This protein binds this small molecule.
Small molecule (SMILES): OC[C@@H]1[C@@H](O)[C@H](O)[C@H](O)c2nccn21

Binding-site contacts:
Ligand atom N1 contacts residue GLU151 of chain 1.A at 2.5 Å (salt-bridge).
Ligand atom C3 contacts residue BMA1 of chain 1.C at 2.5 Å.
Ligand atom C2 contacts residue BMA1 of chain 1.C at 3.6 Å.
Ligand atom N10 contacts residue TYR203 of chain 1.A at 3.5 Å (h-bond).
Ligand atom C3 contacts residue TRP281 of chain 1.A at 3.4 Å (hydrophobic).
Ligand atom O2 contacts residue ARG104 of chain 1.A at 2.8 Å (salt-bridge).
Ligand atom C4 contacts residue BMA1 of chain 1.C at 1.4 Å.
Ligand atom N10 contacts residue GLU231 of chain 1.A at 3.5 Å (salt-bridge).
Ligand atom O3 contacts residue ARG104 of chain 1.A at 3.0 Å (salt-bridge).
Ligand atom C6 contacts residue BMA1 of chain 1.C at 2.8 Å.
Ligand atom C3 contacts residue PHE20 of chain 1.A at 3.8 Å (hydrophobic).
Ligand atom O2 contacts residue TRP281 of chain 1.A at 4.0 Å.
Ligand atom C8 contacts residue TYR203 of chain 1.A at 3.3 Å (hydrophobic).
Ligand atom O2 contacts residue GLU151 of chain 1.A at 3.7 Å.
Ligand atom O6 contacts residue BMA1 of chain 1.C at 3.5 Å (h-bond).
Ligand atom O3 contacts residue PHE20 of chain 1.A at 3.9 Å.
Ligand atom C5 contacts residue TRP281 of chain 1.A at 3.3 Å (hydrophobic).
Ligand atom C7 contacts residue GLU231 of chain 1.A at 3.9 Å.
Ligand atom O6 contacts residue TYR299 of chain 1.A at 3.1 Å (h-bond).
Ligand atom N1 contacts residue GLU231 of chain 1.A at 3.1 Å (salt-bridge).
Ligand atom C8 contacts residue TRP245 of chain 1.A at 3.4 Å (hydrophobic).
Ligand atom O6 contacts residue TRP245 of chain 1.A at 2.7 Å (h-bond).
Ligand atom C2 contacts residue TRP281 of chain 1.A at 3.6 Å (hydrophobic).
Ligand atom C4 contacts residue TRP281 of chain 1.A at 3.6 Å (hydrophobic).
Ligand atom C6 contacts residue TYR299 of chain 1.A at 3.1 Å (hydrophobic).
Ligand atom C1 contacts residue GLU231 of chain 1.A at 2.8 Å.
Ligand atom C6 contacts residue TRP281 of chain 1.A at 3.6 Å (hydrophobic).
Ligand atom N1 contacts residue TYR203 of chain 1.A at 3.6 Å.
Ligand atom C1 contacts residue TYR203 of chain 1.A at 3.8 Å (hydrophobic).
Ligand atom C7 contacts residue GLU151 of chain 1.A at 3.4 Å.
Ligand atom C6 contacts residue TRP245 of chain 1.A at 3.7 Å (hydrophobic).
Ligand atom C5 contacts residue TYR203 of chain 1.A at 3.7 Å (hydrophobic).
Ligand atom O2 contacts residue GLU231 of chain 1.A at 2.7 Å (salt-bridge).
Ligand atom C1 contacts residue GLU151 of chain 1.A at 3.6 Å.
Ligand atom C7 contacts residue TYR203 of chain 1.A at 3.2 Å (hydrophobic).
Ligand atom O3 contacts residue BMA1 of chain 1.C at 3.1 Å (h-bond).
Ligand atom O6 contacts residue TYR247 of chain 1.A at 3.2 Å.
Ligand atom N10 contacts residue BMA1 of chain 1.C at 3.6 Å (h-bond).
Ligand atom C5 contacts residue BMA1 of chain 1.C at 2.3 Å.
Ligand atom C2 contacts residue GLU231 of chain 1.A at 2.9 Å.

Sequence of chain 1.A:
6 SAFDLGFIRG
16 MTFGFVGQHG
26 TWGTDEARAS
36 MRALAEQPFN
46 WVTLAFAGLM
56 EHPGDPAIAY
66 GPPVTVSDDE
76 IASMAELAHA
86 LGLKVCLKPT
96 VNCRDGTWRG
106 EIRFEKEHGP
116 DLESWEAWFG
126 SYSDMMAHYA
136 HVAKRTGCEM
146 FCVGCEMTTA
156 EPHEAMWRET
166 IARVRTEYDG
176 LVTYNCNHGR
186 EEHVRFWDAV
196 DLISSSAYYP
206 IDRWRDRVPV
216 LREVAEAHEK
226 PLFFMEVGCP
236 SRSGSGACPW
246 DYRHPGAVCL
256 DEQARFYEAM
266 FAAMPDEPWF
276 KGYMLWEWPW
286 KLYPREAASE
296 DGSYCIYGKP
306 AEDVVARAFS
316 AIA